The protein below binds the small molecule below.
Small molecule (SMILES): CSc1nc(N)nc(-c2c(Cl)cc3c4c(cccc24)COC3)n1

Binding-site contacts:
Ligand atom S24 contacts residue ALA48 of chain 1.B at 3.9 Å.
Ligand atom C1 contacts residue TYR132 of chain 1.B at 3.7 Å (hydrophobic).
Ligand atom C1 contacts residue PHE131 of chain 1.B at 3.7 Å (hydrophobic).
Ligand atom N22 contacts residue ALA48 of chain 1.B at 3.5 Å.
Ligand atom N19 contacts residue ASN44 of chain 1.B at 4.0 Å.
Ligand atom C4 contacts residue ASN99 of chain 1.B at 3.5 Å.
Ligand atom C11 contacts residue LEU100 of chain 1.B at 3.5 Å (hydrophobic).
Ligand atom C12 contacts residue LEU100 of chain 1.B at 3.8 Å (hydrophobic).
Ligand atom N19 contacts residue THR177 of chain 1.B at 3.9 Å.
Ligand atom C3 contacts residue ASN99 of chain 1.B at 3.6 Å.
Ligand atom C11 contacts residue PHE131 of chain 1.B at 3.5 Å (hydrophobic).
Ligand atom S24 contacts residue ILE89 of chain 1.B at 3.7 Å.
Ligand atom O2 contacts residue PHE131 of chain 1.B at 4.0 Å.
Ligand atom C8 contacts residue ASN44 of chain 1.B at 4.0 Å.
Ligand atom C25 contacts residue ASN99 of chain 1.B at 3.9 Å.
Ligand atom C14 contacts residue ASN44 of chain 1.B at 4.0 Å.
Ligand atom O2 contacts residue ASN99 of chain 1.B at 3.9 Å.
Ligand atom C10 contacts residue PHE131 of chain 1.B at 3.7 Å (hydrophobic).
Ligand atom N19 contacts residue ASP86 of chain 1.B at 2.9 Å (salt-bridge).
Ligand atom N16 contacts residue ASN99 of chain 1.B at 3.6 Å.
Ligand atom C18 contacts residue ASP86 of chain 1.B at 3.9 Å.
Ligand atom C9 contacts residue ASN99 of chain 1.B at 3.3 Å.
Ligand atom CL13 contacts residue MET91 of chain 1.B at 3.9 Å.
Ligand atom C25 contacts residue MET91 of chain 1.B at 3.6 Å (hydrophobic).
Ligand atom S24 contacts residue GLY90 of chain 1.B at 3.6 Å.
Ligand atom C5 contacts residue ASN99 of chain 1.B at 3.5 Å.
Ligand atom C3 contacts residue GLY128 of chain 1.B at 3.6 Å.
Ligand atom C14 contacts residue ASN99 of chain 1.B at 3.6 Å.
Ligand atom N19 contacts residue SER45 of chain 1.B at 3.7 Å.
Ligand atom N16 contacts residue MET91 of chain 1.B at 3.8 Å.
Ligand atom N22 contacts residue THR177 of chain 1.B at 3.6 Å.
Ligand atom CL13 contacts residue PHE131 of chain 1.B at 3.8 Å.
Ligand atom C8 contacts residue ASN99 of chain 1.B at 3.1 Å.
Ligand atom C6 contacts residue ASN99 of chain 1.B at 3.6 Å.
Ligand atom C25 contacts residue GLY90 of chain 1.B at 3.9 Å.
Ligand atom O2 contacts residue TYR132 of chain 1.B at 3.5 Å.
Ligand atom C1 contacts residue ASN99 of chain 1.B at 3.3 Å.
Ligand atom N17 contacts residue ASN44 of chain 1.B at 3.7 Å.
Ligand atom C10 contacts residue ASN99 of chain 1.B at 3.9 Å.
Ligand atom C7 contacts residue ASN99 of chain 1.B at 3.3 Å.

Sequence of chain 1.B:
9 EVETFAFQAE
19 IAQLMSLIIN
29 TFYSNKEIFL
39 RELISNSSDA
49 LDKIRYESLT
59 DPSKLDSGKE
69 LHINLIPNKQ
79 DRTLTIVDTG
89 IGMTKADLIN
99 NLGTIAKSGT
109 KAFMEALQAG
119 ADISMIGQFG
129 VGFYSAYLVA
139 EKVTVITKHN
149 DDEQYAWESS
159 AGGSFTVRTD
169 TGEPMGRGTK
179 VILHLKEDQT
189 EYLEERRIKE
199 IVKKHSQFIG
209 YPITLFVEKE